Binding-site contacts:
Ligand atom O5 contacts residue ASN105 of chain 1.D at 2.0 Å (h-bond).
Ligand atom C7 contacts residue ASN105 of chain 1.D at 3.2 Å.
Ligand atom C5 contacts residue ASN105 of chain 1.D at 3.4 Å.
Ligand atom O7 contacts residue ASN105 of chain 1.D at 3.5 Å (h-bond).
Ligand atom C3 contacts residue ASN105 of chain 1.D at 3.7 Å.
Ligand atom C2 contacts residue ASN105 of chain 1.D at 2.3 Å.
Ligand atom N2 contacts residue ASN105 of chain 1.D at 2.7 Å (h-bond).
Ligand atom C6 contacts residue ASN105 of chain 1.D at 4.4 Å.
Ligand atom C1 contacts residue ASN105 of chain 1.D at 1.4 Å.
Ligand atom C4 contacts residue ASN105 of chain 1.D at 4.0 Å.
Ligand atom O6 contacts residue ASN105 of chain 1.D at 4.4 Å.
Ligand atom C8 contacts residue ASN105 of chain 1.D at 4.4 Å.

Sequence of chain 1.D:
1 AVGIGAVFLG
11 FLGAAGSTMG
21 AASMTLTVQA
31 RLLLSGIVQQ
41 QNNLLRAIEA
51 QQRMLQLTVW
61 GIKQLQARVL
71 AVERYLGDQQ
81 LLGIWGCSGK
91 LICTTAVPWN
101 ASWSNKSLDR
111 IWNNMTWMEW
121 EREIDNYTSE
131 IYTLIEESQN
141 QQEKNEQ

The protein below binds the small molecule below.
Small molecule (SMILES): CC(=O)N[C@@H]1[C@@H](O)[C@H](O)[C@@H](CO)O[C@H]1O